Binding-site contacts:
Ligand atom C3 contacts residue TYR157 of chain 19.B at 3.5 Å (hydrophobic).
Ligand atom C8 contacts residue ILE108 of chain 19.B at 3.8 Å (hydrophobic).
Ligand atom C10 contacts residue TYR157 of chain 19.B at 3.6 Å (hydrophobic).
Ligand atom C9 contacts residue TYR157 of chain 19.B at 3.8 Å (hydrophobic).
Ligand atom C20 contacts residue TYR110 of chain 19.B at 3.5 Å (hydrophobic).
Ligand atom C11 contacts residue VAL194 of chain 19.B at 3.7 Å (hydrophobic).
Ligand atom O24 contacts residue PHE236 of chain 19.B at 3.7 Å.
Ligand atom C21 contacts residue PHE236 of chain 19.B at 3.4 Å (hydrophobic).
Ligand atom C3 contacts residue PRO179 of chain 19.B at 3.7 Å (hydrophobic).
Ligand atom C19 contacts residue PHE236 of chain 19.B at 3.5 Å (hydrophobic).
Ligand atom O25 contacts residue TYR110 of chain 19.B at 3.0 Å.
Ligand atom C27 contacts residue THR109 of chain 19.B at 3.5 Å.
Ligand atom C8 contacts residue PHE132 of chain 19.B at 3.4 Å (hydrophobic).
Ligand atom N3 contacts residue ILE192 of chain 19.B at 3.8 Å.
Ligand atom C3 contacts residue ALA24 of chain 19.D at 3.7 Å (hydrophobic).
Ligand atom C4 contacts residue TYR157 of chain 19.B at 3.4 Å (hydrophobic).
Ligand atom C1 contacts residue PRO179 of chain 19.B at 3.9 Å (hydrophobic).
Ligand atom C9 contacts residue ILE108 of chain 19.B at 3.5 Å (hydrophobic).
Ligand atom C19 contacts residue TYR110 of chain 19.B at 3.7 Å (hydrophobic).
Ligand atom C14 contacts residue PHE236 of chain 19.B at 3.9 Å (hydrophobic).
Ligand atom C11 contacts residue TYR157 of chain 19.B at 3.6 Å (hydrophobic).
Ligand atom C12 contacts residue PHE236 of chain 19.B at 3.8 Å (hydrophobic).
Ligand atom C22 contacts residue TYR203 of chain 19.B at 3.5 Å (hydrophobic).
Ligand atom O24 contacts residue TYR110 of chain 19.B at 3.9 Å.
Ligand atom C13 contacts residue VAL197 of chain 19.B at 3.6 Å (hydrophobic).
Ligand atom C4 contacts residue ALA24 of chain 19.D at 3.8 Å (hydrophobic).
Ligand atom C23 contacts residue PHE236 of chain 19.B at 3.5 Å (hydrophobic).
Ligand atom C1 contacts residue ILE181 of chain 19.B at 3.4 Å (hydrophobic).
Ligand atom N4 contacts residue LEU239 of chain 19.B at 3.8 Å.
Ligand atom C26 contacts residue THR109 of chain 19.B at 3.7 Å.
Ligand atom C23 contacts residue TYR110 of chain 19.B at 3.3 Å (hydrophobic).
Ligand atom C1 contacts residue ILE155 of chain 19.B at 3.7 Å (hydrophobic).
Ligand atom N6 contacts residue VAL194 of chain 19.B at 3.7 Å.
Ligand atom C7 contacts residue PHE132 of chain 19.B at 3.6 Å (hydrophobic).
Ligand atom C14 contacts residue VAL197 of chain 19.B at 3.6 Å (hydrophobic).
Ligand atom N4 contacts residue ILE192 of chain 19.B at 3.6 Å.
Ligand atom C20 contacts residue PHE236 of chain 19.B at 3.2 Å (hydrophobic).
Ligand atom C10 contacts residue VAL194 of chain 19.B at 3.7 Å (hydrophobic).
Ligand atom C21 contacts residue TYR203 of chain 19.B at 3.8 Å (hydrophobic).
Ligand atom C22 contacts residue PHE236 of chain 19.B at 3.9 Å (hydrophobic).

The protein below binds the small molecule below.
Small molecule (SMILES): CCOC(=O)c1ccc(OCCCCC2CCN(c3ccc(C)nn3)CC2)cc1

Sequence of chain 19.D:
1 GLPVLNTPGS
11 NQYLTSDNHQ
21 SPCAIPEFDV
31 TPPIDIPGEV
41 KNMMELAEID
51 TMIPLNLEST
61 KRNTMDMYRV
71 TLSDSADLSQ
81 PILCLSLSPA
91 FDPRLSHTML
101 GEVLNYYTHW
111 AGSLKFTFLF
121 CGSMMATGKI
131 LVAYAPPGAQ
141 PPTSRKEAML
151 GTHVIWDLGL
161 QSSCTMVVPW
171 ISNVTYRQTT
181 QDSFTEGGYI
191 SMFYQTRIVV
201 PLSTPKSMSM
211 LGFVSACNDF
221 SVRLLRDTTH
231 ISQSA

Sequence of chain 19.B:
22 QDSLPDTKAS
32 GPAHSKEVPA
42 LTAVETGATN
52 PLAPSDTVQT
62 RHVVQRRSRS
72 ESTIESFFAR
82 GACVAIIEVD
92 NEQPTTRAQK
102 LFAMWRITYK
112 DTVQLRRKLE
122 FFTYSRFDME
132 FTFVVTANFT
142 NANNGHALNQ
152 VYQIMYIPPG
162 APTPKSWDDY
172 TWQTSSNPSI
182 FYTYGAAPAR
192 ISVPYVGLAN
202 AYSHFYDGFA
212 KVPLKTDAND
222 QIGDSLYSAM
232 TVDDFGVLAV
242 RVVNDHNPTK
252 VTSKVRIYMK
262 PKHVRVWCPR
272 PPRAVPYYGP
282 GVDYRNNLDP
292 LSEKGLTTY

Sequence of chain 20.D:
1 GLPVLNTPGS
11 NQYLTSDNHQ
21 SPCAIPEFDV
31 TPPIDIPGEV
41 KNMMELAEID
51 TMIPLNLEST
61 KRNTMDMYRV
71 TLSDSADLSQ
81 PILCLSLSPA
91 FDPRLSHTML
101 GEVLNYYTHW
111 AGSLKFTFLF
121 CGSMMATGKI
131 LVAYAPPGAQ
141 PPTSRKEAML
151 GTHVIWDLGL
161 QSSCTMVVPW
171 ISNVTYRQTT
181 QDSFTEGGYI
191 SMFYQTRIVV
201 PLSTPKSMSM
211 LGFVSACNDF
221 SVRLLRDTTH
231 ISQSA